Binding-site contacts:
Ligand atom C3 contacts residue LYS86 of chain 1.C at 2.5 Å.
Ligand atom C6 contacts residue PHE132 of chain 1.C at 3.6 Å (hydrophobic).
Ligand atom C1 contacts residue LYS86 of chain 1.C at 2.5 Å.
Ligand atom C4 contacts residue ASN28 of chain 1.C at 3.7 Å.
Ligand atom O3 contacts residue LEU31 of chain 1.C at 3.9 Å.
Ligand atom O5 contacts residue SER167 of chain 1.C at 3.0 Å (h-bond).
Ligand atom O4 contacts residue LYS86 of chain 1.C at 3.5 Å (salt-bridge).
Ligand atom C2 contacts residue THR26 of chain 1.C at 3.9 Å.
Ligand atom O1 contacts residue SER130 of chain 1.C at 2.7 Å (h-bond).
Ligand atom O1P contacts residue ARG135 of chain 1.C at 2.9 Å (salt-bridge).
Ligand atom O6 contacts residue ASP6 of chain 1.C at 3.9 Å.
Ligand atom C4 contacts residue PHE132 of chain 1.C at 3.7 Å (hydrophobic).
Ligand atom C5 contacts residue ASN28 of chain 1.C at 3.8 Å.
Ligand atom O3 contacts residue ASN28 of chain 1.C at 3.2 Å (h-bond).
Ligand atom P contacts residue SER167 of chain 1.C at 3.8 Å.
Ligand atom O6 contacts residue SER167 of chain 1.C at 3.4 Å.
Ligand atom C4 contacts residue LYS86 of chain 1.C at 3.5 Å.
Ligand atom O5 contacts residue ASP6 of chain 1.C at 2.5 Å (salt-bridge).
Ligand atom O1 contacts residue LYS86 of chain 1.C at 3.2 Å (salt-bridge).
Ligand atom O4 contacts residue PHE132 of chain 1.C at 3.5 Å.
Ligand atom C3 contacts residue ASP6 of chain 1.C at 3.3 Å.
Ligand atom O3 contacts residue THR26 of chain 1.C at 3.6 Å (h-bond).
Ligand atom O1 contacts residue ASN108 of chain 1.C at 3.3 Å (h-bond).
Ligand atom C3 contacts residue THR26 of chain 1.C at 3.7 Å.
Ligand atom C2 contacts residue THR27 of chain 1.C at 3.8 Å.
Ligand atom O3 contacts residue ASP6 of chain 1.C at 2.7 Å (salt-bridge).
Ligand atom O4 contacts residue ASN28 of chain 1.C at 2.8 Å (h-bond).
Ligand atom C2 contacts residue LYS86 of chain 1.C at 1.4 Å.
Ligand atom O5 contacts residue ALA166 of chain 1.C at 3.5 Å.
Ligand atom C1 contacts residue SER130 of chain 1.C at 3.4 Å.
Ligand atom O3 contacts residue LYS86 of chain 1.C at 2.6 Å (salt-bridge).
Ligand atom O2P contacts residue SER167 of chain 1.C at 2.7 Å (h-bond).
Ligand atom C6 contacts residue SER167 of chain 1.C at 3.9 Å.
Ligand atom O2P contacts residue ARG135 of chain 1.C at 2.8 Å (salt-bridge).
Ligand atom C1 contacts residue THR110 of chain 1.C at 3.5 Å.
Ligand atom O1 contacts residue THR26 of chain 1.C at 3.8 Å.
Ligand atom O3 contacts residue THR27 of chain 1.C at 3.4 Å (h-bond).
Ligand atom O1 contacts residue LEU164 of chain 1.C at 3.9 Å.
Ligand atom C5 contacts residue ASP6 of chain 1.C at 3.2 Å.
Ligand atom P contacts residue ARG135 of chain 1.C at 3.8 Å.

Sequence of chain 1.C:
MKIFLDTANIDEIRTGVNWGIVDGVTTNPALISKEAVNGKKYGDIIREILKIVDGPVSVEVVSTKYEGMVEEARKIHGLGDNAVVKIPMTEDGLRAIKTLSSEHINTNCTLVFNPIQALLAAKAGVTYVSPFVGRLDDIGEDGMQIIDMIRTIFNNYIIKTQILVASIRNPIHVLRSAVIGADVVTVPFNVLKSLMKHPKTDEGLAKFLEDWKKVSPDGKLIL

A small-molecule ligand and the protein it binds are described below.
Small molecule (SMILES): O=C(CO)[C@@H](O)[C@H](O)[C@H](O)COP(=O)(O)O

Sequence of chain 1.D:
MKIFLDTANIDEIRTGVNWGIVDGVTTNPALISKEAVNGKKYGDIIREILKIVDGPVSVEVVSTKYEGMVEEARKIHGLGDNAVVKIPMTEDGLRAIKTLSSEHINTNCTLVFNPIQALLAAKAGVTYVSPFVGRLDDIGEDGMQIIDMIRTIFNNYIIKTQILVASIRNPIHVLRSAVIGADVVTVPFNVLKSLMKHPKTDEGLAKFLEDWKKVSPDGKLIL